Binding-site contacts:
Ligand atom C6 contacts residue PRO181 of chain 1.E at 4.0 Å (hydrophobic).
Ligand atom O1 contacts residue HIS116 of chain 1.E at 3.2 Å (h-bond).
Ligand atom O1 contacts residue TRP188 of chain 1.E at 3.9 Å.
Ligand atom C2 contacts residue LEU177 of chain 1.E at 3.9 Å (hydrophobic).
Ligand atom C4 contacts residue GOL1 of chain 1.Y at 3.8 Å.
Ligand atom O2 contacts residue ZN1 of chain 1.V at 4.2 Å.
Ligand atom O1 contacts residue VAL128 of chain 1.E at 3.8 Å.
Ligand atom N1 contacts residue HIS99 of chain 1.E at 3.5 Å (h-bond).
Ligand atom N2 contacts residue THR178 of chain 1.E at 4.2 Å.
Ligand atom C7 contacts residue PRO180 of chain 1.E at 3.4 Å (hydrophobic).
Ligand atom N1 contacts residue GOL1 of chain 1.Y at 4.0 Å.
Ligand atom S2 contacts residue GOL1 of chain 1.Y at 3.4 Å.
Ligand atom O1 contacts residue VAL118 of chain 1.E at 3.7 Å.
Ligand atom O2 contacts residue TRP188 of chain 1.E at 3.5 Å.
Ligand atom N1 contacts residue THR178 of chain 1.E at 2.4 Å (h-bond).
Ligand atom S2 contacts residue HIS97 of chain 1.E at 4.2 Å.
Ligand atom C1 contacts residue ZN1 of chain 1.V at 4.2 Å.
Ligand atom N1 contacts residue ZN1 of chain 1.V at 2.0 Å.
Ligand atom O1 contacts residue ZN1 of chain 1.V at 3.1 Å.
Ligand atom S1 contacts residue ZN1 of chain 1.V at 3.1 Å.
Ligand atom N1 contacts residue HIS116 of chain 1.E at 3.1 Å (h-bond).
Ligand atom S1 contacts residue HIS97 of chain 1.E at 4.0 Å.
Ligand atom C3 contacts residue GOL1 of chain 1.Y at 3.6 Å.
Ligand atom S1 contacts residue HIS116 of chain 1.E at 3.7 Å.
Ligand atom C2 contacts residue GOL1 of chain 1.Y at 3.9 Å.
Ligand atom C7 contacts residue LEU177 of chain 1.E at 4.0 Å (hydrophobic).
Ligand atom N2 contacts residue LEU177 of chain 1.E at 3.8 Å.
Ligand atom C6 contacts residue PRO180 of chain 1.E at 3.6 Å (hydrophobic).
Ligand atom S1 contacts residue THR178 of chain 1.E at 3.3 Å (h-bond).
Ligand atom O1 contacts residue HIS97 of chain 1.E at 3.6 Å.
Ligand atom S2 contacts residue LEU177 of chain 1.E at 4.2 Å.
Ligand atom C7 contacts residue ALA179 of chain 1.E at 3.9 Å (hydrophobic).
Ligand atom C1 contacts residue LEU177 of chain 1.E at 3.9 Å (hydrophobic).
Ligand atom O2 contacts residue THR178 of chain 1.E at 3.0 Å (h-bond).
Ligand atom N2 contacts residue ALA179 of chain 1.E at 3.7 Å.
Ligand atom C2 contacts residue ALA179 of chain 1.E at 4.1 Å (hydrophobic).
Ligand atom N1 contacts residue HIS97 of chain 1.E at 3.5 Å (h-bond).
Ligand atom C1 contacts residue GOL1 of chain 1.Y at 3.7 Å.
Ligand atom O2 contacts residue LEU177 of chain 1.E at 3.5 Å.
Ligand atom N2 contacts residue GOL1 of chain 1.Y at 4.0 Å.

This small molecule binds to this protein.
Small molecule (SMILES): CCOc1ccc2nc(S(N)(=O)=O)sc2c1

Sequence of chain 1.E:
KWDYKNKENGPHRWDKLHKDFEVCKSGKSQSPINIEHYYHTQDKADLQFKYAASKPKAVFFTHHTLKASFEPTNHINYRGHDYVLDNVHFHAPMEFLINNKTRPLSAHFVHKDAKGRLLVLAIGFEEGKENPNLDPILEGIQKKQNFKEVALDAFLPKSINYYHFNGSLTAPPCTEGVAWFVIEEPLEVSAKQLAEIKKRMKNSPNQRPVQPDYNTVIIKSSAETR